The small molecule below binds the protein below.
Small molecule (SMILES): CC(=O)N[C@@H]1[C@@H](O)[C@H](O)[C@@H](CO)O[C@H]1O

Binding-site contacts:
Ligand atom O5 contacts residue PHE119 of chain 56.C at 4.2 Å.
Ligand atom C5 contacts residue ASN118 of chain 56.C at 3.7 Å.
Ligand atom N2 contacts residue ASN118 of chain 56.C at 2.9 Å (h-bond).
Ligand atom C8 contacts residue ASN118 of chain 56.C at 3.9 Å.
Ligand atom C1 contacts residue THR89 of chain 56.C at 3.9 Å.
Ligand atom C2 contacts residue ASN118 of chain 56.C at 2.4 Å.
Ligand atom C3 contacts residue ASN118 of chain 56.C at 3.8 Å.
Ligand atom C8 contacts residue TYR90 of chain 56.C at 3.9 Å (hydrophobic).
Ligand atom O7 contacts residue ASN118 of chain 56.C at 4.5 Å.
Ligand atom C6 contacts residue THR89 of chain 56.C at 4.2 Å.
Ligand atom O6 contacts residue THR89 of chain 56.C at 3.5 Å.
Ligand atom C5 contacts residue THR89 of chain 56.C at 4.1 Å.
Ligand atom C7 contacts residue ASN118 of chain 56.C at 3.6 Å.
Ligand atom C5 contacts residue THR120 of chain 56.C at 4.0 Å.
Ligand atom C6 contacts residue THR120 of chain 56.C at 3.4 Å.
Ligand atom O5 contacts residue ASN118 of chain 56.C at 2.4 Å (h-bond).
Ligand atom O6 contacts residue THR120 of chain 56.C at 3.1 Å (h-bond).
Ligand atom C6 contacts residue PHE119 of chain 56.C at 4.1 Å (hydrophobic).
Ligand atom C2 contacts residue SER66 of chain 56.C at 4.4 Å.
Ligand atom O7 contacts residue TYR90 of chain 56.C at 3.7 Å.
Ligand atom O5 contacts residue THR89 of chain 56.C at 3.8 Å.
Ligand atom C7 contacts residue TYR90 of chain 56.C at 3.8 Å (hydrophobic).
Ligand atom O6 contacts residue PHE119 of chain 56.C at 2.8 Å (h-bond).
Ligand atom C1 contacts residue SER66 of chain 56.C at 4.2 Å.
Ligand atom O5 contacts residue THR120 of chain 56.C at 3.4 Å (h-bond).
Ligand atom O6 contacts residue ASN118 of chain 56.C at 4.1 Å.
Ligand atom N2 contacts residue TYR90 of chain 56.C at 4.5 Å.
Ligand atom C1 contacts residue ASN118 of chain 56.C at 1.4 Å.
Ligand atom C4 contacts residue ASN118 of chain 56.C at 4.2 Å.

Sequence of chain 56.C:
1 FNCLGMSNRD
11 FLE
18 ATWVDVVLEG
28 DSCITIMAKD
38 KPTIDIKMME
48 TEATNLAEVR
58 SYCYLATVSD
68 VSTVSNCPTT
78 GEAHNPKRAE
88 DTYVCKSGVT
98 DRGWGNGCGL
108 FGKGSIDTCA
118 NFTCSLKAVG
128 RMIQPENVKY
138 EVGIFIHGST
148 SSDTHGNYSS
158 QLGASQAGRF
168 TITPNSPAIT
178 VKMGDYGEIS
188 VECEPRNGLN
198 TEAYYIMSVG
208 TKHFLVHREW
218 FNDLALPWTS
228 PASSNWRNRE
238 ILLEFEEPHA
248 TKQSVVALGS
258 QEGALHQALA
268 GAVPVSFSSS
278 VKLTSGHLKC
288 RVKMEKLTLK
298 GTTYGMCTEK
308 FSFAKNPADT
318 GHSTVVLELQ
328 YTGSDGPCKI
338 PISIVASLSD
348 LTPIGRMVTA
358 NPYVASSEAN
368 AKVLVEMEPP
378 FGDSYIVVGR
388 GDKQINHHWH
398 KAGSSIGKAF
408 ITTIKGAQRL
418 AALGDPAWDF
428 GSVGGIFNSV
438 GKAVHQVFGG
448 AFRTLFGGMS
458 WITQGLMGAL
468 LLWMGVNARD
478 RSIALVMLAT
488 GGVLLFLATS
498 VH